Sequence of chain 1.D:
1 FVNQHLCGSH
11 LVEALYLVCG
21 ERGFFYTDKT

A protein and the small-molecule ligand that binds it are described below.
Small molecule (SMILES): Cc1cccc(O)c1

Sequence of chain 1.B:
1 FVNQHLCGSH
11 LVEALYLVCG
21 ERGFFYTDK

Sequence of chain 2.B:
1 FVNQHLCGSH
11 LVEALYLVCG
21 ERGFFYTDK

Sequence of chain 2.A:
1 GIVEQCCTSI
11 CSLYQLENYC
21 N

Binding-site contacts:
Ligand atom C7 contacts residue CYS11 of chain 2.A at 4.3 Å (hydrophobic).
Ligand atom C5 contacts residue CYS7 of chain 2.B at 4.3 Å (hydrophobic).
Ligand atom C4 contacts residue LEU6 of chain 1.B at 4.5 Å (hydrophobic).
Ligand atom O1 contacts residue CYS6 of chain 2.A at 2.5 Å (h-bond).
Ligand atom C7 contacts residue ALA14 of chain 2.B at 3.4 Å (hydrophobic).
Ligand atom C6 contacts residue CYS7 of chain 2.B at 4.2 Å (hydrophobic).
Ligand atom C7 contacts residue HIS5 of chain 1.B at 4.1 Å.
Ligand atom C4 contacts residue LEU11 of chain 2.B at 3.9 Å (hydrophobic).
Ligand atom C3 contacts residue CYS11 of chain 2.A at 4.2 Å (hydrophobic).
Ligand atom C7 contacts residue LEU16 of chain 2.A at 3.5 Å (hydrophobic).
Ligand atom C4 contacts residue ALA14 of chain 2.B at 4.4 Å (hydrophobic).
Ligand atom C3 contacts residue LEU17 of chain 1.D at 4.4 Å (hydrophobic).
Ligand atom C1 contacts residue LEU11 of chain 2.B at 3.7 Å (hydrophobic).
Ligand atom C6 contacts residue LEU11 of chain 2.B at 3.2 Å (hydrophobic).
Ligand atom C3 contacts residue ALA14 of chain 2.B at 4.2 Å (hydrophobic).
Ligand atom C1 contacts residue HIS5 of chain 1.B at 4.2 Å.
Ligand atom O1 contacts residue SER9 of chain 2.A at 3.6 Å (h-bond).
Ligand atom O1 contacts residue LEU11 of chain 2.B at 4.3 Å.
Ligand atom O1 contacts residue CYS11 of chain 2.A at 2.9 Å (h-bond).
Ligand atom C6 contacts residue VAL2 of chain 1.B at 4.5 Å (hydrophobic).
Ligand atom C5 contacts residue LEU11 of chain 2.B at 3.3 Å (hydrophobic).
Ligand atom C3 contacts residue LEU11 of chain 2.B at 4.3 Å (hydrophobic).
Ligand atom C1 contacts residue CYS6 of chain 2.A at 3.2 Å (hydrophobic).
Ligand atom C2 contacts residue LEU11 of chain 2.B at 4.2 Å (hydrophobic).
Ligand atom C7 contacts residue LEU17 of chain 1.D at 3.2 Å (hydrophobic).
Ligand atom C4 contacts residue HIS10 of chain 2.B at 3.8 Å.
Ligand atom O1 contacts residue VAL2 of chain 1.B at 4.2 Å.
Ligand atom C3 contacts residue HIS5 of chain 1.B at 4.0 Å.
Ligand atom C6 contacts residue LEU6 of chain 1.B at 4.2 Å (hydrophobic).
Ligand atom C4 contacts residue HIS5 of chain 1.B at 4.4 Å.
Ligand atom C5 contacts residue LEU6 of chain 1.B at 3.7 Å (hydrophobic).
Ligand atom C3 contacts residue LEU16 of chain 2.A at 4.0 Å (hydrophobic).
Ligand atom O1 contacts residue ILE10 of chain 2.A at 3.6 Å.
Ligand atom C2 contacts residue HIS5 of chain 1.B at 4.0 Å.
Ligand atom C1 contacts residue CYS11 of chain 2.A at 3.9 Å (hydrophobic).
Ligand atom C5 contacts residue HIS10 of chain 2.B at 3.7 Å.
Ligand atom C2 contacts residue CYS11 of chain 2.A at 3.2 Å (hydrophobic).
Ligand atom C5 contacts residue CYS6 of chain 2.A at 4.4 Å (hydrophobic).
Ligand atom C2 contacts residue LEU16 of chain 2.A at 4.0 Å (hydrophobic).
Ligand atom C6 contacts residue CYS6 of chain 2.A at 3.1 Å (hydrophobic).